Binding-site contacts:
Ligand atom C27 contacts residue ALA4 of chain 1.VA at 3.8 Å (hydrophobic).
Ligand atom C32 contacts residue ALA4 of chain 1.VA at 3.9 Å (hydrophobic).
Ligand atom O31 contacts residue MG1 of chain 1.ZI at 2.9 Å.
Ligand atom C02 contacts residue ALA4 of chain 1.VA at 4.1 Å (hydrophobic).
Ligand atom C07 contacts residue PHE5 of chain 1.VA at 3.2 Å (hydrophobic).
Ligand atom O28 contacts residue ALA4 of chain 1.VA at 3.0 Å.
Ligand atom C19 contacts residue ALA4 of chain 1.VA at 4.1 Å (hydrophobic).
Ligand atom C19 contacts residue MG1 of chain 1.ZI at 4.1 Å.
Ligand atom C08 contacts residue PHE5 of chain 1.VA at 3.3 Å (hydrophobic).
Ligand atom C18 contacts residue ALA4 of chain 1.VA at 4.3 Å (hydrophobic).
Ligand atom C20 contacts residue MG1 of chain 1.ZI at 4.5 Å.
Ligand atom C04 contacts residue PHE5 of chain 1.VA at 4.5 Å (hydrophobic).
Ligand atom O28 contacts residue LYS3 of chain 1.VA at 4.5 Å.
Ligand atom N21 contacts residue ALA4 of chain 1.VA at 4.4 Å.
Ligand atom C27 contacts residue PHE2 of chain 1.VA at 3.6 Å (hydrophobic).
Ligand atom C27 contacts residue LYS3 of chain 1.VA at 3.9 Å.
Ligand atom C03 contacts residue ALA4 of chain 1.VA at 4.3 Å (hydrophobic).
Ligand atom N21 contacts residue MG1 of chain 1.ZI at 4.5 Å.
Ligand atom C20 contacts residue ALA4 of chain 1.VA at 3.9 Å (hydrophobic).
Ligand atom C26 contacts residue ALA4 of chain 1.VA at 3.7 Å (hydrophobic).
Ligand atom C30 contacts residue MG1 of chain 1.ZI at 3.7 Å.
Ligand atom C26 contacts residue PHE2 of chain 1.VA at 4.5 Å (hydrophobic).

A small-molecule ligand and the protein it binds are described below.
Small molecule (SMILES): CC(=O)NC[C@H]1CN(c2ccc(-c3ccc(CNCc4c[nH]nn4)cc3)c(F)c2)C(=O)O1

Sequence of chain 1.VA:
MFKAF